The small molecule below binds the protein below.
Small molecule (SMILES): CC(=O)N[C@@H]1[C@@H](O)[C@H](O)[C@@H](CO)O[C@H]1O

Binding-site contacts:
Ligand atom O5 contacts residue ASN114 of chain 1.D at 2.3 Å (h-bond).
Ligand atom C2 contacts residue ASN114 of chain 1.D at 2.6 Å.
Ligand atom C7 contacts residue ASN114 of chain 1.D at 3.1 Å.
Ligand atom C5 contacts residue ASN114 of chain 1.D at 3.6 Å.
Ligand atom O7 contacts residue ASN114 of chain 1.D at 4.0 Å.
Ligand atom C1 contacts residue ASN114 of chain 1.D at 1.5 Å.
Ligand atom C8 contacts residue ASN114 of chain 1.D at 3.4 Å.
Ligand atom C4 contacts residue ASN114 of chain 1.D at 4.3 Å.
Ligand atom C3 contacts residue ASN114 of chain 1.D at 3.9 Å.
Ligand atom N2 contacts residue ASN114 of chain 1.D at 2.5 Å (h-bond).

Sequence of chain 1.D:
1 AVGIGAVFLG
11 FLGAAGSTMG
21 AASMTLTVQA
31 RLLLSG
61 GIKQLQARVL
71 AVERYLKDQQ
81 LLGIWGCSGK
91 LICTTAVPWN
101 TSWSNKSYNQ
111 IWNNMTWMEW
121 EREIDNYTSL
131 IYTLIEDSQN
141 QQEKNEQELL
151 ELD